Sequence of chain 1.A:
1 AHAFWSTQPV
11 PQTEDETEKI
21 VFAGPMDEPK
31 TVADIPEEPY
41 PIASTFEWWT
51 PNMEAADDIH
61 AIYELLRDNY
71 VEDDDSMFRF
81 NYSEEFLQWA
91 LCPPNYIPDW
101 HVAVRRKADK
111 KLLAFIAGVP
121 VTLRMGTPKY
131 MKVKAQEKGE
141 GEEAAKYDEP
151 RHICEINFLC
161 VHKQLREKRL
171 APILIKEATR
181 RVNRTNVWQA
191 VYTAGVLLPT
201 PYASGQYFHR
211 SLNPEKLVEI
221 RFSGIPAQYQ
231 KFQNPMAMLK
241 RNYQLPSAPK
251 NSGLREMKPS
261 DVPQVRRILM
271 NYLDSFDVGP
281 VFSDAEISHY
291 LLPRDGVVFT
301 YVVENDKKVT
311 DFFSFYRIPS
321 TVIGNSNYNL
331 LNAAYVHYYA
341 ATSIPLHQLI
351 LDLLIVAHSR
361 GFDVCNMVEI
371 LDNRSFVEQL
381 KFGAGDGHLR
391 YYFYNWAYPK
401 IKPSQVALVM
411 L

Binding-site contacts:
Ligand atom C22 contacts residue TYR207 of chain 1.A at 3.5 Å (hydrophobic).
Ligand atom C15 contacts residue GLY387 of chain 1.A at 3.7 Å.
Ligand atom C14 contacts residue TYR207 of chain 1.A at 3.9 Å (hydrophobic).
Ligand atom C16 contacts residue GLY387 of chain 1.A at 3.5 Å.
Ligand atom C16 contacts residue ASP386 of chain 1.A at 3.6 Å.
Ligand atom C3 contacts residue SER320 of chain 1.A at 3.6 Å.
Ligand atom C7 contacts residue PHE78 of chain 1.A at 3.8 Å (hydrophobic).
Ligand atom C4 contacts residue PHE78 of chain 1.A at 3.8 Å (hydrophobic).
Ligand atom C22 contacts residue LEU389 of chain 1.A at 3.8 Å (hydrophobic).
Ligand atom C26 contacts residue ASN157 of chain 1.A at 3.3 Å.
Ligand atom C20 contacts residue GLY195 of chain 1.A at 3.9 Å.
Ligand atom N3 contacts residue THR193 of chain 1.A at 3.8 Å.
Ligand atom N4 contacts residue PHE80 of chain 1.A at 3.6 Å.
Ligand atom C29 contacts residue PHE80 of chain 1.A at 3.6 Å (hydrophobic).
Ligand atom C13 contacts residue TYR207 of chain 1.A at 3.5 Å (hydrophobic).
Ligand atom C26 contacts residue MET410 of chain 1.A at 3.7 Å (hydrophobic).
Ligand atom C19 contacts residue VAL71 of chain 1.A at 3.7 Å (hydrophobic).
Ligand atom C2 contacts residue SER320 of chain 1.A at 3.5 Å.
Ligand atom C29 contacts residue SER320 of chain 1.A at 3.6 Å.
Ligand atom N3 contacts residue ASN157 of chain 1.A at 3.8 Å.
Ligand atom O1 contacts residue ASP386 of chain 1.A at 3.1 Å (salt-bridge).
Ligand atom C5 contacts residue PHE78 of chain 1.A at 3.7 Å (hydrophobic).
Ligand atom C27 contacts residue ASP73 of chain 1.A at 3.8 Å.
Ligand atom C9 contacts residue HIS209 of chain 1.A at 3.7 Å.
Ligand atom C1 contacts residue ASN366 of chain 1.A at 3.6 Å.
Ligand atom C21 contacts residue LEU389 of chain 1.A at 3.7 Å (hydrophobic).
Ligand atom O1 contacts residue GLY385 of chain 1.A at 3.4 Å.
Ligand atom C28 contacts residue ASP73 of chain 1.A at 3.8 Å.
Ligand atom C18 contacts residue TYR207 of chain 1.A at 3.7 Å (hydrophobic).
Ligand atom C29 contacts residue PHE78 of chain 1.A at 3.6 Å (hydrophobic).
Ligand atom N4 contacts residue SER320 of chain 1.A at 2.8 Å (h-bond).
Ligand atom C24 contacts residue THR193 of chain 1.A at 3.7 Å.
Ligand atom C12 contacts residue TYR207 of chain 1.A at 3.7 Å (hydrophobic).
Ligand atom C3 contacts residue PHE78 of chain 1.A at 3.6 Å (hydrophobic).
Ligand atom O1 contacts residue GLY387 of chain 1.A at 3.5 Å (h-bond).
Ligand atom C19 contacts residue PHE80 of chain 1.A at 3.7 Å (hydrophobic).
Ligand atom C26 contacts residue THR193 of chain 1.A at 3.2 Å.
Ligand atom C26 contacts residue LEU411 of chain 1.A at 3.3 Å (hydrophobic).
Ligand atom N3 contacts residue LEU411 of chain 1.A at 3.7 Å.
Ligand atom N4 contacts residue PHE78 of chain 1.A at 3.5 Å.

A small-molecule ligand and the protein it binds are described below.
Small molecule (SMILES): CN1CCC(CCCCc2ccc(S(=O)(=O)Nc3c(N4CCCC4)ccc4ncccc34)cc2)CC1